Binding-site contacts:
Ligand atom O3 contacts residue LEU326 of chain 1.A at 3.7 Å.
Ligand atom C4 contacts residue ASN312 of chain 1.A at 4.2 Å.
Ligand atom C3 contacts residue CYS325 of chain 1.A at 3.5 Å (hydrophobic).
Ligand atom C3 contacts residue ASN312 of chain 1.A at 3.8 Å.
Ligand atom C8 contacts residue ASN274 of chain 1.A at 4.3 Å.
Ligand atom N2 contacts residue CYS325 of chain 1.A at 3.5 Å (h-bond).
Ligand atom O5 contacts residue ASN312 of chain 1.A at 2.4 Å (h-bond).
Ligand atom O4 contacts residue LEU326 of chain 1.A at 4.5 Å.
Ligand atom C2 contacts residue CYS325 of chain 1.A at 3.8 Å (hydrophobic).
Ligand atom N2 contacts residue ASN312 of chain 1.A at 2.9 Å (h-bond).
Ligand atom O7 contacts residue ASN312 of chain 1.A at 2.9 Å (h-bond).
Ligand atom C3 contacts residue LEU326 of chain 1.A at 4.0 Å (hydrophobic).
Ligand atom C2 contacts residue ASN312 of chain 1.A at 2.5 Å.
Ligand atom C1 contacts residue ASN312 of chain 1.A at 1.5 Å.
Ligand atom O3 contacts residue CYS325 of chain 1.A at 4.0 Å.
Ligand atom C1 contacts residue CYS325 of chain 1.A at 3.8 Å (hydrophobic).
Ligand atom C7 contacts residue ASN312 of chain 1.A at 3.2 Å.
Ligand atom C5 contacts residue ASN312 of chain 1.A at 3.7 Å.

A protein and the small-molecule ligand that binds it are described below.
Small molecule (SMILES): CC(=O)N[C@@H]1[C@@H](O)[C@H](O)[C@@H](CO)O[C@H]1O

Sequence of chain 1.A:
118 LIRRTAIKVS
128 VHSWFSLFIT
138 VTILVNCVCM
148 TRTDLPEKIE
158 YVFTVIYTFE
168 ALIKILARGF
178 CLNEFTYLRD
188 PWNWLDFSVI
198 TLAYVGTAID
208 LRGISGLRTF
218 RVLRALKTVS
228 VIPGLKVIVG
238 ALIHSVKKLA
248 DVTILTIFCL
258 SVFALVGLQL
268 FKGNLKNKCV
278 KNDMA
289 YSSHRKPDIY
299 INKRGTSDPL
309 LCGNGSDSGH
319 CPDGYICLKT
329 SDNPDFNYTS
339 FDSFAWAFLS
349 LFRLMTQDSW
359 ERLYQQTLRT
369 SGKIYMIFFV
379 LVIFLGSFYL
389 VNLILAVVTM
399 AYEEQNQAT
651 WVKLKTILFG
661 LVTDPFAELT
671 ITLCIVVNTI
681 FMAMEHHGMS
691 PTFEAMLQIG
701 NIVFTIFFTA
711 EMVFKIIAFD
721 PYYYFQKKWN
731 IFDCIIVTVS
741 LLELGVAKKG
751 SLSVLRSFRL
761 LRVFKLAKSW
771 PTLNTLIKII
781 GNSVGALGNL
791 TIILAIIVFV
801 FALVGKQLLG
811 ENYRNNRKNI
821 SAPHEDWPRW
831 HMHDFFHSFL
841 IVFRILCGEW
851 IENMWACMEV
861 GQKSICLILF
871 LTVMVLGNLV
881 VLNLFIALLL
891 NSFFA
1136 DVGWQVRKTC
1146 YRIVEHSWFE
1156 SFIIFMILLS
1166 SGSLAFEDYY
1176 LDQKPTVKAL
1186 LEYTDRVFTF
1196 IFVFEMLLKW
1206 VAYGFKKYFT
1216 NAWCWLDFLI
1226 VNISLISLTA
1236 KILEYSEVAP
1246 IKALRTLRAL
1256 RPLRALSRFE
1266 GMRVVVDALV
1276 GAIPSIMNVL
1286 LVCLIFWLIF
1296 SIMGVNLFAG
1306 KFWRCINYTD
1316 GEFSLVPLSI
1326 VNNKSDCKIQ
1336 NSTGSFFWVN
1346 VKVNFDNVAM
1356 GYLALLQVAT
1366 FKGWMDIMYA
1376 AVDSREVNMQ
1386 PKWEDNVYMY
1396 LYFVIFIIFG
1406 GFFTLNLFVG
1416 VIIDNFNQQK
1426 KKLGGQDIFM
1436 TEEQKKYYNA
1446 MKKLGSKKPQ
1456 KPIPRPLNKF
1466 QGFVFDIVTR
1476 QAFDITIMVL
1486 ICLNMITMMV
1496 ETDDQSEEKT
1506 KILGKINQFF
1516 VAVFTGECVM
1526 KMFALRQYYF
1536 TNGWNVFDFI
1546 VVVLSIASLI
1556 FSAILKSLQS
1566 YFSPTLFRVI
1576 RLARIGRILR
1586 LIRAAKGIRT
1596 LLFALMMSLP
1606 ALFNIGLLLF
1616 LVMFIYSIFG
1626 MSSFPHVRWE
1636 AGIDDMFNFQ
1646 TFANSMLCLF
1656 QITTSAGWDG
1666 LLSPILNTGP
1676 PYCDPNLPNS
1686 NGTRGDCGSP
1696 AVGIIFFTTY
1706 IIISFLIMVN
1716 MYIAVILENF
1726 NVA